Binding-site contacts:
Ligand atom C3 contacts residue ASN73 of chain 1.B at 3.4 Å.
Ligand atom C8 contacts residue TRP72 of chain 1.B at 4.3 Å (hydrophobic).
Ligand atom C2 contacts residue ASN73 of chain 1.B at 2.1 Å.
Ligand atom C1 contacts residue ASN73 of chain 1.B at 1.4 Å.
Ligand atom O7 contacts residue ASN73 of chain 1.B at 4.2 Å.
Ligand atom C7 contacts residue ASN73 of chain 1.B at 3.9 Å.
Ligand atom O5 contacts residue ASN73 of chain 1.B at 2.3 Å (h-bond).
Ligand atom C5 contacts residue ARG20 of chain 1.B at 4.0 Å.
Ligand atom C1 contacts residue ARG20 of chain 1.B at 3.8 Å.
Ligand atom C4 contacts residue ARG20 of chain 1.B at 4.5 Å.
Ligand atom O6 contacts residue LYS24 of chain 1.B at 4.0 Å.
Ligand atom N2 contacts residue ASN73 of chain 1.B at 2.9 Å (h-bond).
Ligand atom O5 contacts residue SER22 of chain 1.B at 3.9 Å.
Ligand atom C5 contacts residue ASN73 of chain 1.B at 3.5 Å.
Ligand atom O5 contacts residue ARG20 of chain 1.B at 3.0 Å (salt-bridge).
Ligand atom O3 contacts residue ASN73 of chain 1.B at 4.2 Å.
Ligand atom C1 contacts residue SER22 of chain 1.B at 4.0 Å.
Ligand atom O6 contacts residue SER22 of chain 1.B at 4.0 Å.
Ligand atom O6 contacts residue ARG20 of chain 1.B at 3.2 Å (salt-bridge).
Ligand atom C4 contacts residue ASN73 of chain 1.B at 3.8 Å.
Ligand atom C6 contacts residue ARG20 of chain 1.B at 3.9 Å.

Sequence of chain 1.B:
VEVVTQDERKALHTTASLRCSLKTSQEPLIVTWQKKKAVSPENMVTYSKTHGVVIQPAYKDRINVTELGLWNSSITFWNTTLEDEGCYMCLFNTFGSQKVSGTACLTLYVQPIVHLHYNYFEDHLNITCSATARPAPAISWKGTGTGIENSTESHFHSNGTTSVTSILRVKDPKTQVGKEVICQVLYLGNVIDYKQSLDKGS

This small molecule binds to this protein.
Small molecule (SMILES): CC(=O)N[C@@H]1[C@@H](O)[C@H](O)[C@@H](CO)O[C@H]1O